Sequence of chain 1.A:
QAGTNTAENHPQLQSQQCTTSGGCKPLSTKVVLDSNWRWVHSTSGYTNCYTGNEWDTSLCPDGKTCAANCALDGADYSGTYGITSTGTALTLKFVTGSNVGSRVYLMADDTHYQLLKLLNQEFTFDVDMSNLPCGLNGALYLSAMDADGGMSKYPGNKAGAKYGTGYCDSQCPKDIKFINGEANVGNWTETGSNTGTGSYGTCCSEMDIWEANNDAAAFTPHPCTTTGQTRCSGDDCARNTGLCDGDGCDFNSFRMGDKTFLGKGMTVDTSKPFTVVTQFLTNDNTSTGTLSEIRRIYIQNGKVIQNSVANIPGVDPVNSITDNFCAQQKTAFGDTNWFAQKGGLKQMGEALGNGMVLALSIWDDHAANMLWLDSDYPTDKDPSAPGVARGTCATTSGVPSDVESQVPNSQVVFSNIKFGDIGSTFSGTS

This small molecule binds to this protein.
Small molecule (SMILES): O=C1O[C@H](CO)[C@@H](O[C@@H]2O[C@H](CO)[C@H](O)[C@H](O)[C@H]2O)C(=O)C1=O

Binding-site contacts:
Ligand atom C1 contacts residue ASP336 of chain 1.A at 3.7 Å.
Ligand atom C3 contacts residue TRP373 of chain 1.A at 4.0 Å (hydrophobic).
Ligand atom O6 contacts residue TRP373 of chain 1.A at 3.9 Å.
Ligand atom C6 contacts residue TRP373 of chain 1.A at 3.6 Å (hydrophobic).
Ligand atom C5 contacts residue ARG240 of chain 1.A at 4.0 Å.
Ligand atom O6 contacts residue ARG240 of chain 1.A at 3.2 Å (salt-bridge).
Ligand atom C5 contacts residue ARG391 of chain 1.A at 3.9 Å.
Ligand atom O5 contacts residue ARG256 of chain 1.A at 3.6 Å.
Ligand atom C3 contacts residue ASP248 of chain 1.A at 3.9 Å.
Ligand atom O5 contacts residue ARG240 of chain 1.A at 3.1 Å (salt-bridge).
Ligand atom O5 contacts residue ASP336 of chain 1.A at 4.0 Å.
Ligand atom O3 contacts residue HIS223 of chain 1.A at 3.9 Å.
Ligand atom O3 contacts residue ASP248 of chain 1.A at 3.9 Å.
Ligand atom O4 contacts residue ASP248 of chain 1.A at 3.7 Å.
Ligand atom C2 contacts residue GLY247 of chain 1.A at 3.8 Å.
Ligand atom O4 contacts residue GLY247 of chain 1.A at 4.0 Å.
Ligand atom O2 contacts residue HIS223 of chain 1.A at 3.9 Å.
Ligand atom O4 contacts residue ARG240 of chain 1.A at 3.1 Å (salt-bridge).
Ligand atom O4 contacts residue GLN172 of chain 1.A at 3.2 Å (h-bond).
Ligand atom O3 contacts residue GLN172 of chain 1.A at 3.8 Å.
Ligand atom O1 contacts residue ARG256 of chain 1.A at 3.4 Å (salt-bridge).
Ligand atom O5 contacts residue ARG391 of chain 1.A at 2.9 Å (salt-bridge).
Ligand atom C2 contacts residue ARG240 of chain 1.A at 4.0 Å.
Ligand atom C1 contacts residue ARG240 of chain 1.A at 3.9 Å.
Ligand atom O1 contacts residue ASP336 of chain 1.A at 3.1 Å (salt-bridge).
Ligand atom C6 contacts residue ARG256 of chain 1.A at 3.9 Å.
Ligand atom O2 contacts residue ASP248 of chain 1.A at 2.8 Å (salt-bridge).
Ligand atom C6 contacts residue ASP251 of chain 1.A at 4.0 Å.
Ligand atom O4 contacts residue ARG240 of chain 1.A at 3.7 Å.
Ligand atom O6 contacts residue ARG391 of chain 1.A at 2.7 Å (salt-bridge).
Ligand atom O1 contacts residue ARG391 of chain 1.A at 3.0 Å (salt-bridge).
Ligand atom C5 contacts residue TRP373 of chain 1.A at 3.5 Å (hydrophobic).
Ligand atom C6 contacts residue ARG391 of chain 1.A at 3.7 Å.
Ligand atom C2 contacts residue ASP248 of chain 1.A at 3.6 Å.
Ligand atom O3 contacts residue GLY247 of chain 1.A at 4.0 Å.
Ligand atom O3 contacts residue TYR378 of chain 1.A at 3.6 Å.
Ligand atom C1 contacts residue ARG391 of chain 1.A at 3.3 Å.
Ligand atom C4 contacts residue ARG240 of chain 1.A at 4.0 Å.
Ligand atom O3 contacts residue ARG240 of chain 1.A at 3.8 Å.
Ligand atom C4 contacts residue TRP373 of chain 1.A at 4.0 Å (hydrophobic).